Binding-site contacts:
Ligand atom C2' contacts residue ARG146 of chain 1.D at 3.4 Å.
Ligand atom N9 contacts residue GLY29 of chain 1.C at 3.5 Å.
Ligand atom S1G contacts residue SER106 of chain 1.D at 3.2 Å (h-bond).
Ligand atom N6 contacts residue PHE6 of chain 1.C at 3.1 Å.
Ligand atom O4' contacts residue GLY29 of chain 1.C at 2.9 Å (h-bond).
Ligand atom O3B contacts residue GLY27 of chain 1.C at 2.9 Å.
Ligand atom O2B contacts residue ILE28 of chain 1.C at 3.0 Å (h-bond).
Ligand atom C8 contacts residue GLY29 of chain 1.C at 3.4 Å.
Ligand atom O1B contacts residue SER31 of chain 1.C at 2.5 Å.
Ligand atom O3G contacts residue ASP118 of chain 1.C at 3.4 Å (salt-bridge).
Ligand atom O2G contacts residue ARG26 of chain 1.C at 3.5 Å (salt-bridge).
Ligand atom O2A contacts residue SER31 of chain 1.C at 3.5 Å.
Ligand atom O3B contacts residue LYS30 of chain 1.C at 3.5 Å (salt-bridge).
Ligand atom O2' contacts residue ARG146 of chain 1.D at 2.6 Å (salt-bridge).
Ligand atom C5' contacts residue GLY27 of chain 1.C at 3.1 Å.
Ligand atom PG contacts residue SER106 of chain 1.D at 3.4 Å.
Ligand atom O1A contacts residue TYR32 of chain 1.C at 2.9 Å (h-bond).
Ligand atom C1' contacts residue ARG146 of chain 1.D at 3.1 Å.
Ligand atom C5' contacts residue GLY29 of chain 1.C at 3.5 Å.
Ligand atom O3G contacts residue SER106 of chain 1.D at 2.8 Å (h-bond).
Ligand atom N3 contacts residue ARG146 of chain 1.D at 3.5 Å.
Ligand atom O2G contacts residue LYS105 of chain 1.D at 2.9 Å (salt-bridge).
Ligand atom PB contacts residue LYS30 of chain 1.C at 3.4 Å.
Ligand atom C8 contacts residue TYR32 of chain 1.C at 3.2 Å (hydrophobic).
Ligand atom O1B contacts residue MG1 of chain 1.R at 2.2 Å.
Ligand atom O3A contacts residue GLY27 of chain 1.C at 3.2 Å.
Ligand atom O1A contacts residue SER31 of chain 1.C at 3.0 Å.
Ligand atom O3G contacts residue MG1 of chain 1.R at 2.1 Å.
Ligand atom C3' contacts residue ARG146 of chain 1.D at 3.4 Å.
Ligand atom C4' contacts residue GLY27 of chain 1.C at 3.3 Å.
Ligand atom O2B contacts residue LYS30 of chain 1.C at 2.2 Å (salt-bridge).
Ligand atom O3A contacts residue GLY29 of chain 1.C at 3.0 Å (h-bond).
Ligand atom S1G contacts residue ARG26 of chain 1.C at 3.4 Å (salt-bridge).
Ligand atom PB contacts residue GLY27 of chain 1.C at 3.5 Å.
Ligand atom N7 contacts residue TYR32 of chain 1.C at 3.3 Å.
Ligand atom O1A contacts residue GLY29 of chain 1.C at 3.2 Å.
Ligand atom O3' contacts residue ARG146 of chain 1.D at 2.6 Å (salt-bridge).
Ligand atom O5' contacts residue TYR32 of chain 1.C at 3.4 Å.
Ligand atom O3A contacts residue ILE28 of chain 1.C at 3.4 Å (h-bond).
Ligand atom O2B contacts residue GLY29 of chain 1.C at 3.3 Å (h-bond).

This small molecule binds to this protein.
Small molecule (SMILES): Nc1ncnc2c1ncn2[C@@H]1O[C@H](COP(=O)(O)OP(=O)(O)OP(O)(O)=S)[C@@H](O)[C@H]1O

Sequence of chain 1.C:
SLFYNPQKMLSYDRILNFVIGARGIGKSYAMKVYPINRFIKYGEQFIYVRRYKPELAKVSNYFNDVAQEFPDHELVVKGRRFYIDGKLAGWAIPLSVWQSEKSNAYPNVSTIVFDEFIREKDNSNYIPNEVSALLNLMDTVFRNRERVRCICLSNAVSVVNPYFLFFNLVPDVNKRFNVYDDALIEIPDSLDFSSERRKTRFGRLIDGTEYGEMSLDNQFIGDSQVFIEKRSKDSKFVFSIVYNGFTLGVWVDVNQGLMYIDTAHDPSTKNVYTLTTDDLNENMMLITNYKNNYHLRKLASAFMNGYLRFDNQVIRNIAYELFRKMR

Sequence of chain 1.D:
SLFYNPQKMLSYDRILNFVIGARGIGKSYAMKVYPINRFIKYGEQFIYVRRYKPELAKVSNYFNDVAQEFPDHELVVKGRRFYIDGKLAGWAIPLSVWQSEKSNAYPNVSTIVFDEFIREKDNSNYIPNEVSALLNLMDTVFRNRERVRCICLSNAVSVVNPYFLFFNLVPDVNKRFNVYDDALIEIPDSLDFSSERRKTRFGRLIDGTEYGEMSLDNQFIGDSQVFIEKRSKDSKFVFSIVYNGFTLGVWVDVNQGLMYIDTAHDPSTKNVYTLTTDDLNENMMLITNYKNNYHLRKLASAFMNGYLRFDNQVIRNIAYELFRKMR